Sequence of chain 47.B:
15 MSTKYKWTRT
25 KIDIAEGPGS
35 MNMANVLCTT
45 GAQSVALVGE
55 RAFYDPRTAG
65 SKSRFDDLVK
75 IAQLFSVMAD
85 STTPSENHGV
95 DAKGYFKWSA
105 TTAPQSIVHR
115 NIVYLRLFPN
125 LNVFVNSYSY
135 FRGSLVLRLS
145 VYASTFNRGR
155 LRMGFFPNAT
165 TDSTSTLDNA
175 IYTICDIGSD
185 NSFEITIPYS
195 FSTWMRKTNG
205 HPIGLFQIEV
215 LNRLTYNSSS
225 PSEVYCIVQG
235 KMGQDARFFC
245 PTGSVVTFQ

Sequence of chain 49.B:
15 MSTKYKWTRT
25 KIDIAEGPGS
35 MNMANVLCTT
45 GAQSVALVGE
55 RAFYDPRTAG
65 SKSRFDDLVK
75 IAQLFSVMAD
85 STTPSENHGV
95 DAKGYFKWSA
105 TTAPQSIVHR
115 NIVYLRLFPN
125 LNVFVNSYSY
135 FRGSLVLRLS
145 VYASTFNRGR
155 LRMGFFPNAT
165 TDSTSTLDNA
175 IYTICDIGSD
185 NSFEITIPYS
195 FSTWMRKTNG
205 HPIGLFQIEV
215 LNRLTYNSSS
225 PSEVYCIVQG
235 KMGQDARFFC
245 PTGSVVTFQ

Sequence of chain 47.A:
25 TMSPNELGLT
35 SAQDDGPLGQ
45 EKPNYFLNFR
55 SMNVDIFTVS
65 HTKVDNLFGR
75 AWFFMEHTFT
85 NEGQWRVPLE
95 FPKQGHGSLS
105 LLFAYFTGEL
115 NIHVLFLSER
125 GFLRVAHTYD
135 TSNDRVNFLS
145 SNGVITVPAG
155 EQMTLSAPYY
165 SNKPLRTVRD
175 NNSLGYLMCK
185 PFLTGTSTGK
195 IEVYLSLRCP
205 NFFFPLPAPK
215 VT

Binding-site contacts:
Ligand atom O2' contacts residue ARG55 of chain 47.B at 3.8 Å.
Ligand atom O4' contacts residue ARG68 of chain 47.B at 3.0 Å (salt-bridge).
Ligand atom O4' contacts residue ARG202 of chain 47.A at 3.9 Å.
Ligand atom OP1 contacts residue MET15 of chain 50.B at 3.1 Å.
Ligand atom C2 contacts residue ARG55 of chain 47.B at 3.1 Å.
Ligand atom O3' contacts residue TYR19 of chain 49.B at 3.0 Å (h-bond).
Ligand atom O2' contacts residue LEU41 of chain 47.B at 3.8 Å.
Ligand atom N1 contacts residue ALA56 of chain 47.B at 3.2 Å (h-bond).
Ligand atom O2' contacts residue THR44 of chain 47.B at 3.9 Å.
Ligand atom N3 contacts residue TRP21 of chain 50.B at 3.2 Å.
Ligand atom OP1 contacts residue TYR19 of chain 49.B at 3.6 Å (h-bond).
Ligand atom O2 contacts residue TRP21 of chain 50.B at 2.9 Å.
Ligand atom C4 contacts residue TRP21 of chain 50.B at 3.7 Å (hydrophobic).
Ligand atom O2' contacts residue THR17 of chain 50.B at 2.8 Å.
Ligand atom O4 contacts residue TRP21 of chain 50.B at 3.4 Å.
Ligand atom O2' contacts residue ARG55 of chain 47.B at 3.1 Å (salt-bridge).
Ligand atom O2' contacts residue CYS203 of chain 47.A at 3.3 Å (h-bond).
Ligand atom P contacts residue TYR19 of chain 49.B at 4.0 Å.
Ligand atom OP2 contacts residue THR17 of chain 50.B at 3.5 Å.
Ligand atom C2 contacts residue TRP21 of chain 50.B at 3.2 Å (hydrophobic).
Ligand atom C4' contacts residue TYR19 of chain 49.B at 3.8 Å (hydrophobic).
Ligand atom C6 contacts residue TYR58 of chain 47.B at 3.8 Å (hydrophobic).
Ligand atom C5' contacts residue ARG202 of chain 47.A at 3.9 Å.
Ligand atom O2' contacts residue TYR19 of chain 49.B at 3.7 Å.
Ligand atom OP2 contacts residue ARG55 of chain 47.B at 2.9 Å (salt-bridge).
Ligand atom O2 contacts residue TYR58 of chain 47.B at 3.6 Å.
Ligand atom C2' contacts residue ARG55 of chain 47.B at 3.4 Å.
Ligand atom C1' contacts residue ARG68 of chain 47.B at 3.8 Å.
Ligand atom C2 contacts residue TYR58 of chain 47.B at 3.8 Å (hydrophobic).
Ligand atom N3 contacts residue ARG55 of chain 47.B at 3.2 Å (salt-bridge).
Ligand atom N6 contacts residue TYR58 of chain 47.B at 3.5 Å (h-bond).
Ligand atom C1' contacts residue TRP21 of chain 50.B at 3.9 Å (hydrophobic).
Ligand atom P contacts residue THR17 of chain 50.B at 3.9 Å.
Ligand atom N1 contacts residue TYR58 of chain 47.B at 3.5 Å.
Ligand atom OP2 contacts residue ARG202 of chain 47.A at 3.6 Å.
Ligand atom C2 contacts residue ALA56 of chain 47.B at 3.8 Å (hydrophobic).
Ligand atom C2' contacts residue THR17 of chain 50.B at 3.7 Å.
Ligand atom N1 contacts residue ARG68 of chain 47.B at 3.9 Å.
Ligand atom N1 contacts residue TRP21 of chain 50.B at 3.8 Å.
Ligand atom OP1 contacts residue THR17 of chain 50.B at 3.7 Å.

Sequence of chain 50.B:
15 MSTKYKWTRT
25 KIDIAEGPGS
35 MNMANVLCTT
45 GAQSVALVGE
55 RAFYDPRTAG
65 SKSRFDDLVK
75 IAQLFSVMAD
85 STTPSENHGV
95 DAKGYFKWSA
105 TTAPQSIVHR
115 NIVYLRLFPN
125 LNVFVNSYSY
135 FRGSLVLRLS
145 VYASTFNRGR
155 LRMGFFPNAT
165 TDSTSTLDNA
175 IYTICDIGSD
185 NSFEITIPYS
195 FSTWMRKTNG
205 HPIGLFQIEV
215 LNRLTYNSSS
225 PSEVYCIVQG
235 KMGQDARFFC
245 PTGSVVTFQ

This protein binds this small molecule.
Small molecule (SMILES): Nc1ncnc2c1ncn2[C@@H]1O[C@H](CO)[C@@H](O[P](=O)(O)OC[C@H]2O[C@@H](n3ccc(=O)[nH]c3=O)[C@H](O)[C@@H]2O[P](=O)(O)OC[C@H]2O[C@@H](n3ccc(=O)[nH]c3=O)[C@H](O)[C@@H]2O[P](=O)(O)OC[C@H]2O[C@@H](n3ccc(=O)[nH]c3=O)[C@H](O)[C@@H]2O[P](=O)(O)OC[C@H]2O[C@@H](n3ccc(=O)[nH]c3=O)[C@H](O)[C@@H]2O[P](=O)(O)OC[C@H]2O[C@@H](n3ccc(=O)[nH]c3=O)[C@H](O)[C@@H]2O)[C@H]1O